Sequence of chain 1.TA:
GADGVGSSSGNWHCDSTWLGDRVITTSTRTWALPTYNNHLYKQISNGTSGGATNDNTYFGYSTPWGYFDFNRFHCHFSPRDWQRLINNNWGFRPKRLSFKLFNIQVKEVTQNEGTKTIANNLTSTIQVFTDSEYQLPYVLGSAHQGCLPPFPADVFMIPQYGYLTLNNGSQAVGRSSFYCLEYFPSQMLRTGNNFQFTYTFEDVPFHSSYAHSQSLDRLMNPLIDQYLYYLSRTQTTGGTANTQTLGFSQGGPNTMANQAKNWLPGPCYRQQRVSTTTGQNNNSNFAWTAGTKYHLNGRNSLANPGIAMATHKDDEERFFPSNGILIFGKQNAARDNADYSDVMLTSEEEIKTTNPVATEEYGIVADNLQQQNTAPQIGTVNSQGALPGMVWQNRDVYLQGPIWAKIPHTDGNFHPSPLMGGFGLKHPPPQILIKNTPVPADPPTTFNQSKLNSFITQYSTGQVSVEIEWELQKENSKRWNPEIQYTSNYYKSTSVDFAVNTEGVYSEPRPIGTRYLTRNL

This small molecule binds to this protein.
Small molecule (SMILES): Nc1ncnc2c1ncn2[C@H]1C[C@H](O)[C@@H](COP(=O)(O)O)O1

Sequence of chain 1.UA:
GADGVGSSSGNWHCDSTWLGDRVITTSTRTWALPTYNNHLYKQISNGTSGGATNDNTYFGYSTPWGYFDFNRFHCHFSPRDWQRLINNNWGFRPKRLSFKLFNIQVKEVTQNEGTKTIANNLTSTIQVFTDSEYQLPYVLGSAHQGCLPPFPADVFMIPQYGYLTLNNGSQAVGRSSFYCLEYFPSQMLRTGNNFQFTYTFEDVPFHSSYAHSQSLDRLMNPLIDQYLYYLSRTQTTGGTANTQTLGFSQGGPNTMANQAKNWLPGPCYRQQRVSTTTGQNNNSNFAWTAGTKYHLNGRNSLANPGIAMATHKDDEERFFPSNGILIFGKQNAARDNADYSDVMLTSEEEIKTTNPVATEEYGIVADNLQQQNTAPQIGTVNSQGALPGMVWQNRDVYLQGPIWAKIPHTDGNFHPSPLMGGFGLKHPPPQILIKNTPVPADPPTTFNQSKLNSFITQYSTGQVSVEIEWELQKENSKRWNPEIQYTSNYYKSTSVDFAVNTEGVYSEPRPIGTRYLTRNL

Binding-site contacts:
Ligand atom C4 contacts residue PRO205 of chain 1.TA at 4.2 Å (hydrophobic).
Ligand atom OP1 contacts residue LYS426 of chain 1.UA at 4.5 Å.
Ligand atom C8 contacts residue PRO205 of chain 1.TA at 4.3 Å (hydrophobic).
Ligand atom N9 contacts residue PRO416 of chain 1.TA at 4.4 Å.
Ligand atom C5 contacts residue PRO205 of chain 1.TA at 3.6 Å (hydrophobic).
Ligand atom N1 contacts residue GLY424 of chain 1.TA at 4.1 Å.
Ligand atom N7 contacts residue PRO205 of chain 1.TA at 3.7 Å.
Ligand atom N6 contacts residue PRO416 of chain 1.TA at 4.3 Å.
Ligand atom C5' contacts residue DC1 of chain 1.UE at 3.1 Å.
Ligand atom C8 contacts residue HIS415 of chain 1.TA at 3.6 Å.
Ligand atom C2 contacts residue PRO416 of chain 1.TA at 3.1 Å (hydrophobic).
Ligand atom N7 contacts residue HIS415 of chain 1.TA at 3.6 Å.
Ligand atom P contacts residue DC1 of chain 1.UE at 1.6 Å.
Ligand atom N1 contacts residue VAL204 of chain 1.TA at 4.4 Å.
Ligand atom OP2 contacts residue DC1 of chain 1.UE at 2.5 Å (h-bond).
Ligand atom N6 contacts residue PRO205 of chain 1.TA at 3.9 Å.
Ligand atom N6 contacts residue SER417 of chain 1.TA at 4.3 Å.
Ligand atom C4' contacts residue DC1 of chain 1.UE at 4.5 Å.
Ligand atom C5 contacts residue PRO416 of chain 1.TA at 4.2 Å (hydrophobic).
Ligand atom C5 contacts residue HIS415 of chain 1.TA at 4.4 Å.
Ligand atom N1 contacts residue PRO205 of chain 1.TA at 4.4 Å.
Ligand atom C1' contacts residue PRO416 of chain 1.TA at 4.3 Å (hydrophobic).
Ligand atom N9 contacts residue HIS415 of chain 1.TA at 4.2 Å.
Ligand atom C2 contacts residue GLY424 of chain 1.TA at 4.2 Å.
Ligand atom C6 contacts residue PRO416 of chain 1.TA at 3.7 Å (hydrophobic).
Ligand atom N3 contacts residue PRO416 of chain 1.TA at 3.5 Å.
Ligand atom N6 contacts residue ASN394 of chain 1.TA at 4.0 Å.
Ligand atom N1 contacts residue PRO416 of chain 1.TA at 3.1 Å (h-bond).
Ligand atom C2' contacts residue HIS415 of chain 1.TA at 4.3 Å.
Ligand atom C4 contacts residue PRO416 of chain 1.TA at 4.1 Å (hydrophobic).
Ligand atom O5' contacts residue DC1 of chain 1.UE at 2.5 Å (h-bond).
Ligand atom C6 contacts residue PRO205 of chain 1.TA at 3.7 Å (hydrophobic).
Ligand atom OP1 contacts residue DC1 of chain 1.UE at 2.5 Å (h-bond).